Sequence of chain 2.A:
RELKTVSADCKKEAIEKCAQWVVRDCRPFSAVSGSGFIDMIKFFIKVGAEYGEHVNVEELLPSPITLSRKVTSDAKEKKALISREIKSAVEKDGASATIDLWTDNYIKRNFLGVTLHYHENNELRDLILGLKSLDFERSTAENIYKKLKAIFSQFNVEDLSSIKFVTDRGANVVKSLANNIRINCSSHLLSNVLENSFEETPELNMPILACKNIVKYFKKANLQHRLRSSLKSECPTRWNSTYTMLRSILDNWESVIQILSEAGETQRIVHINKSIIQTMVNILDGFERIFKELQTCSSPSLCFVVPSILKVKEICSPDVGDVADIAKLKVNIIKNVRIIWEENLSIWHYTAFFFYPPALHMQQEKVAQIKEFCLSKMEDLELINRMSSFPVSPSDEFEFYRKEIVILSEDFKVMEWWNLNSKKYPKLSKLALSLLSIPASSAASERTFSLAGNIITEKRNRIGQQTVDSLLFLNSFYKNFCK

Binding-site contacts:
Ligand atom C3' contacts residue ASN197 of chain 2.A at 4.4 Å.
Ligand atom O3' contacts residue MN1 of chain 2.E at 2.6 Å.
Ligand atom O5' contacts residue ARG174 of chain 2.A at 4.2 Å.
Ligand atom O4' contacts residue ARG174 of chain 2.A at 4.4 Å.
Ligand atom P contacts residue ARG174 of chain 2.A at 4.2 Å.
Ligand atom C3' contacts residue ASP173 of chain 2.A at 3.7 Å.
Ligand atom OP1 contacts residue HIS193 of chain 2.A at 3.4 Å.
Ligand atom C4' contacts residue ASP173 of chain 2.A at 3.2 Å.
Ligand atom C4' contacts residue MN1 of chain 2.E at 3.8 Å.
Ligand atom OP2 contacts residue HIS193 of chain 2.A at 4.2 Å.
Ligand atom O5' contacts residue GLY175 of chain 2.A at 4.1 Å.
Ligand atom C4' contacts residue GLY175 of chain 2.A at 4.4 Å.
Ligand atom C3' contacts residue ARG174 of chain 2.A at 4.2 Å.
Ligand atom P contacts residue HIS193 of chain 2.A at 4.2 Å.
Ligand atom O3' contacts residue ASP173 of chain 2.A at 3.7 Å.
Ligand atom O3' contacts residue ARG174 of chain 2.A at 3.7 Å.
Ligand atom OP2 contacts residue ASN197 of chain 2.A at 3.3 Å (h-bond).
Ligand atom C5' contacts residue ARG174 of chain 2.A at 3.4 Å.
Ligand atom C5' contacts residue HIS193 of chain 2.A at 3.9 Å.
Ligand atom N2 contacts residue ALA176 of chain 2.A at 3.5 Å.
Ligand atom OP1 contacts residue ARG174 of chain 2.A at 3.4 Å (salt-bridge).
Ligand atom C4' contacts residue ARG174 of chain 2.A at 3.9 Å.
Ligand atom C5' contacts residue MN1 of chain 2.E at 4.5 Å.
Ligand atom OP1 contacts residue ASP173 of chain 2.A at 3.7 Å.
Ligand atom P contacts residue ASN197 of chain 2.A at 4.2 Å.
Ligand atom O5' contacts residue ASP173 of chain 2.A at 3.8 Å.
Ligand atom C5' contacts residue ASP173 of chain 2.A at 3.3 Å.
Ligand atom C3' contacts residue MN1 of chain 2.E at 3.2 Å.
Ligand atom O3' contacts residue ASN197 of chain 2.A at 4.1 Å.
Ligand atom OP1 contacts residue ASN197 of chain 2.A at 4.1 Å.

This small molecule binds to this protein.
Small molecule (SMILES): Cc1cn([C@H]2C[C@H](O[P](=O)(O)OC[C@H]3O[C@@H](n4cnc5c(=O)nc(N)[nH]c54)C[C@@H]3O[P](=O)(O)OC[C@H]3O[C@@H](n4cnc5c(N)ncnc54)C[C@@H]3O[P](=O)(O)OC[C@H]3O[C@@H](n4cnc5c(N)ncnc54)C[C@@H]3O)[C@@H](CO[P](=O)(O)O[C@H]3C[C@H](n4cnc5c(=O)nc(N)[nH]c54)O[C@@H]3CO[P](=O)(O)O[C@H]3C[C@H](n4ccc(N)nc4=O)O[C@@H]3CO[P](=O)(O)O[C@H]3C[C@H](n4cnc5c(=O)nc(N)[nH]c54)O[C@@H]3CO)O2)c(=O)[nH]c1=O